Sequence of chain 1.B:
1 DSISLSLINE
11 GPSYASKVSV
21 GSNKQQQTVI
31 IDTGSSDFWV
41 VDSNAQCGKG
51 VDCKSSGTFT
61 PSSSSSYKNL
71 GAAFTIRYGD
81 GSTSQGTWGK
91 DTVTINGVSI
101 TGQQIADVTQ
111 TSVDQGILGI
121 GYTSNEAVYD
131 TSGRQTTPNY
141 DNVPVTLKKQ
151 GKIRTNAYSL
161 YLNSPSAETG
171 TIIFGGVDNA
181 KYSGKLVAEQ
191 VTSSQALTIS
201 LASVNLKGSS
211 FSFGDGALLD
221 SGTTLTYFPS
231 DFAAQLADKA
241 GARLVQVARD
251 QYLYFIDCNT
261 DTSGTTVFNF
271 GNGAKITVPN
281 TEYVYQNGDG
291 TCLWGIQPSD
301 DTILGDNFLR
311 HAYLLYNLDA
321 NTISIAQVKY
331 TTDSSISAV

A small-molecule ligand and the protein it binds are described below.
Small molecule (SMILES): CC(C)[C@H](NC(=O)OC(C)(C)C)C(=O)N[C@H](C(=O)N[C@@H](Cc1ccccc1)[C@@H](O)CC(=O)N[C@@H](C)C(=O)N[C@@H](Cc1ccccc1)[C@@H](O)CC(N)=O)C(C)C

Binding-site contacts:
Ligand atom N contacts residue THR224 of chain 1.B at 2.8 Å (h-bond).
Ligand atom O2 contacts residue THR224 of chain 1.B at 3.4 Å (h-bond).
Ligand atom CE2 contacts residue ASP80 of chain 1.B at 3.5 Å.
Ligand atom N contacts residue GLY222 of chain 1.B at 2.9 Å (h-bond).
Ligand atom N contacts residue PE31 of chain 1.P at 3.0 Å (h-bond).
Ligand atom O contacts residue GLY79 of chain 1.B at 2.6 Å (h-bond).
Ligand atom OH contacts residue GLY222 of chain 1.B at 3.5 Å (h-bond).
Ligand atom CB contacts residue GLY222 of chain 1.B at 3.4 Å.
Ligand atom CB contacts residue ASP32 of chain 1.B at 3.3 Å.
Ligand atom CG2 contacts residue SER13 of chain 1.B at 3.5 Å.
Ligand atom O contacts residue ARG77 of chain 1.B at 3.0 Å (salt-bridge).
Ligand atom CG2 contacts residue THR224 of chain 1.B at 3.4 Å.
Ligand atom CE2 contacts residue SER82 of chain 1.B at 3.4 Å.
Ligand atom O contacts residue THR223 of chain 1.B at 3.3 Å.
Ligand atom OH contacts residue ASP220 of chain 1.B at 2.5 Å (salt-bridge).
Ligand atom CD1 contacts residue GLY222 of chain 1.B at 3.5 Å.
Ligand atom C2 contacts residue TYR285 of chain 1.B at 3.5 Å (hydrophobic).
Ligand atom O contacts residue ASN125 of chain 1.B at 3.1 Å (h-bond).
Ligand atom CH contacts residue ASP32 of chain 1.B at 3.4 Å.
Ligand atom O contacts residue THR224 of chain 1.B at 3.0 Å (h-bond).
Ligand atom CA contacts residue THR223 of chain 1.B at 3.6 Å.
Ligand atom CM contacts residue ASP220 of chain 1.B at 3.5 Å.
Ligand atom CH contacts residue ASP220 of chain 1.B at 3.4 Å.
Ligand atom OH contacts residue ASP32 of chain 1.B at 2.5 Å (salt-bridge).
Ligand atom N contacts residue GLY34 of chain 1.B at 2.9 Å (h-bond).
Ligand atom CG2 contacts residue TYR227 of chain 1.B at 3.6 Å (hydrophobic).
Ligand atom O contacts residue TYR78 of chain 1.B at 3.2 Å.
Ligand atom CA contacts residue ASP80 of chain 1.B at 3.3 Å.
Ligand atom CD2 contacts residue TYR78 of chain 1.B at 3.5 Å (hydrophobic).
Ligand atom N contacts residue ASP80 of chain 1.B at 3.1 Å (salt-bridge).
Ligand atom CA contacts residue GLY222 of chain 1.B at 3.7 Å.
Ligand atom CB contacts residue ASP80 of chain 1.B at 3.5 Å.
Ligand atom CE1 contacts residue ILE30 of chain 1.B at 3.6 Å (hydrophobic).
Ligand atom C contacts residue PE31 of chain 1.P at 3.4 Å.
Ligand atom CG1 contacts residue THR223 of chain 1.B at 3.5 Å.
Ligand atom O contacts residue TYR78 of chain 1.B at 3.4 Å.
Ligand atom CZ contacts residue ILE303 of chain 1.B at 3.6 Å (hydrophobic).
Ligand atom O contacts residue GLY34 of chain 1.B at 3.5 Å (h-bond).
Ligand atom O contacts residue GLY79 of chain 1.B at 3.2 Å (h-bond).
Ligand atom O contacts residue ASP80 of chain 1.B at 3.2 Å (salt-bridge).